Sequence of chain 1.A:
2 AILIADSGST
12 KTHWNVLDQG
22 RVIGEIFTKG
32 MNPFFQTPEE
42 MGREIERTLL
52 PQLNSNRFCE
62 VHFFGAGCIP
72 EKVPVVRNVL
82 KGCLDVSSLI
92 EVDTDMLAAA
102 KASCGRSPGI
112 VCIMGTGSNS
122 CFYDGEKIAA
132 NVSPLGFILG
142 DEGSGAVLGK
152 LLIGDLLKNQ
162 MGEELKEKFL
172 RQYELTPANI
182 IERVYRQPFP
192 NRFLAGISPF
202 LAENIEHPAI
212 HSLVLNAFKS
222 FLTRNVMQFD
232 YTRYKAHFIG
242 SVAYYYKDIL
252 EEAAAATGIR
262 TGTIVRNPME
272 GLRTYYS

The small molecule below binds the protein below.
Small molecule (SMILES): CC(=O)N[C@@H]1[C@@H](O[C@H](C)C(=O)O)[C@H](O)[C@@H](CO)O[C@H]1O

Binding-site contacts:
Ligand atom C1 contacts residue SER119 of chain 1.B at 4.0 Å.
Ligand atom O4 contacts residue ASP96 of chain 1.B at 2.7 Å (salt-bridge).
Ligand atom C10 contacts residue PRO135 of chain 1.B at 3.9 Å (hydrophobic).
Ligand atom C9 contacts residue GLY68 of chain 1.B at 3.7 Å.
Ligand atom C11 contacts residue CYS69 of chain 1.B at 3.7 Å (hydrophobic).
Ligand atom O10 contacts residue ILE70 of chain 1.B at 4.0 Å.
Ligand atom C8 contacts residue LEU136 of chain 1.B at 3.8 Å (hydrophobic).
Ligand atom O6 contacts residue ALA67 of chain 1.B at 3.8 Å.
Ligand atom O3 contacts residue ALA67 of chain 1.B at 3.9 Å.
Ligand atom C6 contacts residue ASP96 of chain 1.B at 3.2 Å.
Ligand atom O1 contacts residue ASP142 of chain 1.B at 2.5 Å (salt-bridge).
Ligand atom O10 contacts residue PRO135 of chain 1.B at 3.3 Å.
Ligand atom C6 contacts residue GLY118 of chain 1.B at 3.6 Å.
Ligand atom O5 contacts residue GLY118 of chain 1.B at 3.2 Å.
Ligand atom C11 contacts residue THR95 of chain 1.B at 3.3 Å.
Ligand atom C6 contacts residue SER119 of chain 1.B at 3.8 Å.
Ligand atom O4 contacts residue ASN120 of chain 1.B at 3.1 Å (h-bond).
Ligand atom C11 contacts residue ILE70 of chain 1.B at 3.8 Å (hydrophobic).
Ligand atom O11 contacts residue ILE70 of chain 1.B at 3.8 Å.
Ligand atom O4 contacts residue THR95 of chain 1.B at 3.7 Å.
Ligand atom C11 contacts residue GLY68 of chain 1.B at 3.3 Å.
Ligand atom O7 contacts residue ASN33 of chain 1.B at 3.7 Å.
Ligand atom C4 contacts residue ASP96 of chain 1.B at 3.6 Å.
Ligand atom N2 contacts residue GLY137 of chain 1.B at 3.9 Å.
Ligand atom O3 contacts residue GLY68 of chain 1.B at 3.0 Å (h-bond).
Ligand atom C9 contacts residue THR95 of chain 1.B at 3.7 Å.
Ligand atom O5 contacts residue SER119 of chain 1.B at 3.7 Å.
Ligand atom C7 contacts residue GLY137 of chain 1.B at 3.8 Å.
Ligand atom C8 contacts residue GLY137 of chain 1.B at 3.7 Å.
Ligand atom C4 contacts residue ALA67 of chain 1.B at 3.8 Å (hydrophobic).
Ligand atom C1 contacts residue PRO135 of chain 1.B at 3.9 Å (hydrophobic).
Ligand atom O5 contacts residue ASP142 of chain 1.B at 3.8 Å.
Ligand atom C10 contacts residue ILE70 of chain 1.B at 3.9 Å (hydrophobic).
Ligand atom C3 contacts residue PRO135 of chain 1.B at 3.8 Å (hydrophobic).
Ligand atom O6 contacts residue ASP96 of chain 1.B at 2.4 Å (salt-bridge).
Ligand atom O1 contacts residue GLY137 of chain 1.B at 3.6 Å.
Ligand atom C5 contacts residue SER119 of chain 1.B at 3.2 Å.
Ligand atom O10 contacts residue SER134 of chain 1.B at 3.8 Å.
Ligand atom C5 contacts residue GLY118 of chain 1.B at 4.0 Å.
Ligand atom C1 contacts residue ASP142 of chain 1.B at 3.2 Å.

Sequence of chain 1.B:
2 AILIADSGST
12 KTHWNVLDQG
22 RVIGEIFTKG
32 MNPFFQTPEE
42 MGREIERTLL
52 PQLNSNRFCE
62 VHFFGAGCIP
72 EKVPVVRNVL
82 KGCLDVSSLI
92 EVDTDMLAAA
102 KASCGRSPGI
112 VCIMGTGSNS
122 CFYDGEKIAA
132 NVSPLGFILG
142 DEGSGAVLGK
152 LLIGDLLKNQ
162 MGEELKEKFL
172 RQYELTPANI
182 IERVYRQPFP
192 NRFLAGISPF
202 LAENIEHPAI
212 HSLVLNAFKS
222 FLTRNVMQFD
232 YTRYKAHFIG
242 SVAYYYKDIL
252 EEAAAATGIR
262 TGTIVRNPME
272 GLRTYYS